Binding-site contacts:
Ligand atom N contacts residue LEU38 of chain 1.D at 4.3 Å.
Ligand atom C8 contacts residue ARG91 of chain 1.D at 3.8 Å.
Ligand atom C2 contacts residue VAL92 of chain 1.D at 3.9 Å (hydrophobic).
Ligand atom C1 contacts residue VAL33 of chain 1.D at 3.6 Å (hydrophobic).
Ligand atom C7 contacts residue VAL92 of chain 1.D at 4.0 Å (hydrophobic).
Ligand atom N contacts residue ASN86 of chain 1.D at 3.4 Å (h-bond).
Ligand atom C9 contacts residue VAL92 of chain 1.D at 4.2 Å (hydrophobic).
Ligand atom C7 contacts residue ARG91 of chain 1.D at 4.2 Å.
Ligand atom C6 contacts residue LEU38 of chain 1.D at 4.0 Å (hydrophobic).
Ligand atom C3 contacts residue TYR85 of chain 1.D at 4.3 Å (hydrophobic).
Ligand atom N contacts residue ILE40 of chain 1.D at 3.9 Å.
Ligand atom C8 contacts residue VAL92 of chain 1.D at 4.2 Å (hydrophobic).
Ligand atom C9 contacts residue LEU38 of chain 1.D at 4.2 Å (hydrophobic).
Ligand atom O1 contacts residue VAL92 of chain 1.D at 3.8 Å.
Ligand atom C5 contacts residue LEU38 of chain 1.D at 3.8 Å (hydrophobic).
Ligand atom C3 contacts residue ILE40 of chain 1.D at 3.9 Å (hydrophobic).
Ligand atom C6 contacts residue VAL92 of chain 1.D at 3.9 Å (hydrophobic).
Ligand atom C4 contacts residue LEU38 of chain 1.D at 3.8 Å (hydrophobic).
Ligand atom C2 contacts residue ASN86 of chain 1.D at 3.8 Å.
Ligand atom C2 contacts residue LEU38 of chain 1.D at 4.3 Å (hydrophobic).
Ligand atom C1 contacts residue PHE29 of chain 1.D at 3.7 Å (hydrophobic).
Ligand atom C1 contacts residue VAL92 of chain 1.D at 4.1 Å (hydrophobic).
Ligand atom O contacts residue VAL33 of chain 1.D at 4.0 Å.
Ligand atom C4 contacts residue VAL92 of chain 1.D at 4.0 Å (hydrophobic).
Ligand atom O contacts residue ASN86 of chain 1.D at 3.0 Å (h-bond).
Ligand atom O contacts residue TYR43 of chain 1.D at 4.2 Å.
Ligand atom C5 contacts residue VAL92 of chain 1.D at 3.9 Å (hydrophobic).
Ligand atom C3 contacts residue ASN86 of chain 1.D at 3.0 Å.
Ligand atom C1 contacts residue PRO28 of chain 1.D at 3.7 Å (hydrophobic).
Ligand atom C8 contacts residue LEU38 of chain 1.D at 4.0 Å (hydrophobic).
Ligand atom C6 contacts residue PRO28 of chain 1.D at 3.8 Å (hydrophobic).
Ligand atom C7 contacts residue LEU38 of chain 1.D at 4.2 Å (hydrophobic).
Ligand atom C contacts residue VAL33 of chain 1.D at 3.8 Å (hydrophobic).
Ligand atom O1 contacts residue VAL33 of chain 1.D at 3.6 Å.
Ligand atom C contacts residue VAL92 of chain 1.D at 3.7 Å (hydrophobic).
Ligand atom O1 contacts residue PRO28 of chain 1.D at 3.9 Å.
Ligand atom O contacts residue ALA82 of chain 1.D at 4.3 Å.
Ligand atom C7 contacts residue PRO28 of chain 1.D at 4.0 Å (hydrophobic).
Ligand atom O contacts residue VAL92 of chain 1.D at 4.0 Å.
Ligand atom C contacts residue ASN86 of chain 1.D at 3.7 Å.

This protein binds this small molecule.
Small molecule (SMILES): COC(=O)c1c[nH]c2ccccc12

Sequence of chain 1.D:
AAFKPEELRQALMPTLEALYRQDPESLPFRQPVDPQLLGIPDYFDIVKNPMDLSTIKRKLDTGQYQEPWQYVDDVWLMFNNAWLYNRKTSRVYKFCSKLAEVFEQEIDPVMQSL